Sequence of chain 1.A:
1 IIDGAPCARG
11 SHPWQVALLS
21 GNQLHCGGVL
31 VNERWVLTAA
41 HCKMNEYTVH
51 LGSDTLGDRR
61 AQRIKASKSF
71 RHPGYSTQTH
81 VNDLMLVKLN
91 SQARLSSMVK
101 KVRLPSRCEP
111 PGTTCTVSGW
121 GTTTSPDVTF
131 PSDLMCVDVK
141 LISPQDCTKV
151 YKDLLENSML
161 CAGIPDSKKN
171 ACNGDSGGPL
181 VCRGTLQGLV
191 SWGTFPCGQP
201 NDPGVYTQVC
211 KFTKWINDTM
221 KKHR

Binding-site contacts:
Ligand atom C68 contacts residue HIS80 of chain 1.A at 3.7 Å.
Ligand atom C1 contacts residue ASN173 of chain 1.A at 3.7 Å.
Ligand atom C9 contacts residue TRP192 of chain 1.A at 3.7 Å (hydrophobic).
Ligand atom O30 contacts residue ASN173 of chain 1.A at 2.9 Å (h-bond).
Ligand atom C7 contacts residue THR194 of chain 1.A at 3.8 Å.
Ligand atom C3 contacts residue ASN173 of chain 1.A at 3.7 Å.
Ligand atom N12 contacts residue SER191 of chain 1.A at 3.1 Å (h-bond).
Ligand atom N20 contacts residue GLY174 of chain 1.A at 3.8 Å.
Ligand atom C68 contacts residue HIS41 of chain 1.A at 3.4 Å.
Ligand atom C21 contacts residue GLY174 of chain 1.A at 3.8 Å.
Ligand atom O32 contacts residue PHE130 of chain 1.A at 3.3 Å.
Ligand atom O23 contacts residue CYS197 of chain 1.A at 3.5 Å (h-bond).
Ligand atom O23 contacts residue ASN173 of chain 1.A at 3.8 Å.
Ligand atom O2 contacts residue GLY174 of chain 1.A at 3.4 Å (h-bond).
Ligand atom C9 contacts residue ALA171 of chain 1.A at 3.8 Å (hydrophobic).
Ligand atom O2 contacts residue SER176 of chain 1.A at 3.0 Å.
Ligand atom C4 contacts residue CYS172 of chain 1.A at 3.3 Å (hydrophobic).
Ligand atom O2 contacts residue CYS172 of chain 1.A at 3.8 Å.
Ligand atom C25 contacts residue ASN173 of chain 1.A at 3.5 Å.
Ligand atom C29 contacts residue HIS25 of chain 1.A at 3.3 Å.
Ligand atom C4 contacts residue ASN173 of chain 1.A at 3.6 Å.
Ligand atom C8 contacts residue GLY193 of chain 1.A at 3.3 Å.
Ligand atom C28 contacts residue LEU24 of chain 1.A at 3.2 Å (hydrophobic).
Ligand atom C7 contacts residue GLY193 of chain 1.A at 3.5 Å.
Ligand atom C8 contacts residue TRP192 of chain 1.A at 3.6 Å (hydrophobic).
Ligand atom C24 contacts residue CYS197 of chain 1.A at 3.5 Å (hydrophobic).
Ligand atom C11 contacts residue SER191 of chain 1.A at 3.2 Å.
Ligand atom C63 contacts residue HIS80 of chain 1.A at 3.7 Å.
Ligand atom CL2 contacts residue TRP192 of chain 1.A at 3.5 Å.
Ligand atom C24 contacts residue THR194 of chain 1.A at 3.5 Å.
Ligand atom CL2 contacts residue GLY204 of chain 1.A at 3.4 Å.
Ligand atom C8 contacts residue ALA171 of chain 1.A at 3.8 Å (hydrophobic).
Ligand atom C6 contacts residue CYS197 of chain 1.A at 3.8 Å (hydrophobic).
Ligand atom C1 contacts residue SER176 of chain 1.A at 3.6 Å.
Ligand atom C27 contacts residue PHE130 of chain 1.A at 3.8 Å (hydrophobic).
Ligand atom C31 contacts residue PHE130 of chain 1.A at 3.8 Å (hydrophobic).
Ligand atom C5 contacts residue CYS172 of chain 1.A at 3.8 Å (hydrophobic).
Ligand atom O2 contacts residue ASN173 of chain 1.A at 3.3 Å.
Ligand atom C10 contacts residue VAL190 of chain 1.A at 3.8 Å (hydrophobic).
Ligand atom CL2 contacts residue ALA171 of chain 1.A at 3.8 Å.

A small-molecule ligand and the protein it binds are described below.
Small molecule (SMILES): COc1ccc(Cl)cc1C[C@@H]1CN/C(=N\N(C)C)CN(CC(=O)Nc2cccc(C(=O)O)c2)C1=O